Binding-site contacts:
Ligand atom CA contacts residue ASP243 of chain 15.D at 3.3 Å.
Ligand atom CB contacts residue ARG35 of chain 15.D at 3.5 Å.
Ligand atom CA contacts residue ARG35 of chain 15.D at 3.9 Å.
Ligand atom CA contacts residue PRO43 of chain 15.D at 4.4 Å (hydrophobic).
Ligand atom O contacts residue ARG35 of chain 15.D at 3.4 Å (salt-bridge).
Ligand atom CB contacts residue ASP243 of chain 15.D at 4.3 Å.
Ligand atom N contacts residue PRO43 of chain 15.D at 4.4 Å.
Ligand atom C contacts residue ARG35 of chain 15.D at 4.4 Å.
Ligand atom CD contacts residue ARG36 of chain 15.D at 4.1 Å.
Ligand atom CG2 contacts residue LEU40 of chain 15.D at 4.2 Å (hydrophobic).
Ligand atom CG2 contacts residue PRO43 of chain 15.D at 3.9 Å (hydrophobic).
Ligand atom CA contacts residue ASP243 of chain 15.D at 4.4 Å.
Ligand atom O contacts residue ASP243 of chain 15.D at 4.1 Å.
Ligand atom NE2 contacts residue ARG36 of chain 15.D at 3.9 Å.
Ligand atom OG contacts residue ILE25 of chain 15.D at 4.0 Å.
Ligand atom O contacts residue ARG35 of chain 15.D at 3.1 Å (salt-bridge).
Ligand atom CD1 contacts residue LEU40 of chain 15.D at 3.8 Å (hydrophobic).
Ligand atom CB contacts residue ARG35 of chain 15.D at 4.1 Å.
Ligand atom OG contacts residue ARG29 of chain 15.D at 4.3 Å.
Ligand atom C contacts residue ARG35 of chain 15.D at 3.6 Å.
Ligand atom CB contacts residue ARG29 of chain 15.D at 4.1 Å.
Ligand atom CD1 contacts residue ARG29 of chain 15.D at 4.4 Å.
Ligand atom N contacts residue ASP243 of chain 15.D at 2.8 Å (salt-bridge).
Ligand atom OE1 contacts residue ARG36 of chain 15.D at 3.8 Å.
Ligand atom C contacts residue ASP243 of chain 15.D at 3.8 Å.
Ligand atom CA contacts residue ARG29 of chain 15.D at 4.0 Å.
Ligand atom O contacts residue ARG36 of chain 15.D at 3.6 Å (salt-bridge).
Ligand atom CD1 contacts residue LEU32 of chain 15.D at 3.8 Å (hydrophobic).
Ligand atom CG1 contacts residue ARG35 of chain 15.D at 4.2 Å.
Ligand atom O contacts residue ARG29 of chain 15.D at 3.8 Å.
Ligand atom C contacts residue ASP243 of chain 15.D at 3.9 Å.
Ligand atom CA contacts residue ASP243 of chain 15.D at 4.3 Å.
Ligand atom CG2 contacts residue ASP243 of chain 15.D at 3.3 Å.
Ligand atom CB contacts residue PRO43 of chain 15.D at 3.8 Å (hydrophobic).
Ligand atom CG contacts residue LEU40 of chain 15.D at 4.4 Å (hydrophobic).
Ligand atom CD1 contacts residue ARG35 of chain 15.D at 4.5 Å.
Ligand atom C contacts residue ARG36 of chain 15.D at 3.2 Å.
Ligand atom CB contacts residue LEU40 of chain 15.D at 4.1 Å (hydrophobic).
Ligand atom N contacts residue ASP243 of chain 15.D at 3.2 Å (salt-bridge).
Ligand atom N contacts residue ARG35 of chain 15.D at 4.1 Å.

Sequence of chain 15.D:
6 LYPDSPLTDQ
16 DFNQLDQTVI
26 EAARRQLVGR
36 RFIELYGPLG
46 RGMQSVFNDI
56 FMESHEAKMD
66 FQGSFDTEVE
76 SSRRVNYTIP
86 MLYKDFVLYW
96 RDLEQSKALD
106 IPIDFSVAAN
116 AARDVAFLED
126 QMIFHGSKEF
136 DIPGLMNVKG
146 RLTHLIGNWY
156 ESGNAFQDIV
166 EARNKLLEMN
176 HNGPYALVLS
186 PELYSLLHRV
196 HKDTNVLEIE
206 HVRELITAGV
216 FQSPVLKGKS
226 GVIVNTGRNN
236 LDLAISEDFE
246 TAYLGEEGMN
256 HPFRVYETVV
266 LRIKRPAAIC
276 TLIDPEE

This protein binds this small molecule.
Small molecule (SMILES): CC[C@H](C)[C@H](NC(=O)[C@H](CC(C)C)NC(=O)[C@H](CO)NC(=O)CNC(=O)[C@@H](NC(=O)[C@@H](N)[C@@H](C)O)C(C)C)C(=O)N[C@H](C=O)CCC(N)=O